Sequence of chain 1.B:
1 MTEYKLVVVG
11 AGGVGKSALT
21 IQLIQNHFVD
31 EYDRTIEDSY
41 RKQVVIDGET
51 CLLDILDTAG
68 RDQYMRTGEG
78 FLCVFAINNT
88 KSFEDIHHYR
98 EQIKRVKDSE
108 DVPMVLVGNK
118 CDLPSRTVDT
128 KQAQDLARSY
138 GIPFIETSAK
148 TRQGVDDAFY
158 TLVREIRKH

Binding-site contacts:
Ligand atom O1A contacts residue SER17 of chain 1.B at 3.4 Å (h-bond).
Ligand atom O3' contacts residue ASP30 of chain 1.B at 3.3 Å (salt-bridge).
Ligand atom O1B contacts residue LYS16 of chain 1.B at 2.5 Å (salt-bridge).
Ligand atom N2 contacts residue LEU120 of chain 1.B at 3.3 Å.
Ligand atom O2' contacts residue ASP30 of chain 1.B at 3.4 Å (salt-bridge).
Ligand atom O1G contacts residue GLY60 of chain 1.B at 2.8 Å (h-bond).
Ligand atom O2' contacts residue PHE28 of chain 1.B at 3.2 Å.
Ligand atom C5 contacts residue LYS117 of chain 1.B at 3.5 Å.
Ligand atom O1B contacts residue VAL14 of chain 1.B at 3.4 Å (h-bond).
Ligand atom O1G contacts residue LYS16 of chain 1.B at 2.7 Å (salt-bridge).
Ligand atom O6 contacts residue LYS117 of chain 1.B at 3.4 Å.
Ligand atom O2' contacts residue VAL29 of chain 1.B at 3.0 Å (h-bond).
Ligand atom PB contacts residue MG1 of chain 1.G at 3.5 Å.
Ligand atom O1B contacts residue GLY15 of chain 1.B at 3.0 Å (h-bond).
Ligand atom O1A contacts residue ALA18 of chain 1.B at 2.8 Å (h-bond).
Ligand atom N2 contacts residue ASP119 of chain 1.B at 2.8 Å (salt-bridge).
Ligand atom O2B contacts residue LYS16 of chain 1.B at 3.4 Å (salt-bridge).
Ligand atom O6 contacts residue ASN116 of chain 1.B at 3.1 Å (h-bond).
Ligand atom O2G contacts residue ARG34 of chain 1.B at 3.1 Å (salt-bridge).
Ligand atom N1 contacts residue ASP119 of chain 1.B at 2.9 Å (salt-bridge).
Ligand atom PB contacts residue GLY15 of chain 1.B at 3.6 Å.
Ligand atom O1B contacts residue GLY13 of chain 1.B at 3.5 Å (h-bond).
Ligand atom O3G contacts residue THR35 of chain 1.B at 3.2 Å (h-bond).
Ligand atom O4' contacts residue LYS117 of chain 1.B at 3.3 Å (salt-bridge).
Ligand atom O2G contacts residue TYR32 of chain 1.B at 3.6 Å (h-bond).
Ligand atom O6 contacts residue ALA146 of chain 1.B at 2.7 Å (h-bond).
Ligand atom O6 contacts residue ASP119 of chain 1.B at 3.5 Å (salt-bridge).
Ligand atom O2B contacts residue MG1 of chain 1.G at 2.1 Å.
Ligand atom O1G contacts residue GLY12 of chain 1.B at 3.4 Å.
Ligand atom N7 contacts residue ASN116 of chain 1.B at 3.1 Å (h-bond).
Ligand atom O2B contacts residue SER17 of chain 1.B at 2.9 Å (h-bond).
Ligand atom O3G contacts residue MG1 of chain 1.G at 2.3 Å.
Ligand atom O1A contacts residue GLY15 of chain 1.B at 3.3 Å.
Ligand atom O6 contacts residue SER145 of chain 1.B at 3.4 Å.
Ligand atom PG contacts residue MG1 of chain 1.G at 3.5 Å.
Ligand atom N3B contacts residue GLY13 of chain 1.B at 3.1 Å (h-bond).
Ligand atom C2 contacts residue ASP119 of chain 1.B at 3.5 Å.
Ligand atom C6 contacts residue LYS117 of chain 1.B at 3.4 Å.
Ligand atom PB contacts residue LYS16 of chain 1.B at 3.5 Å.
Ligand atom O3A contacts residue GLY15 of chain 1.B at 3.1 Å (h-bond).

A small-molecule ligand and the protein it binds are described below.
Small molecule (SMILES): Nc1nc2c(ncn2[C@@H]2O[C@H](CO[P](=O)(O)O[P](=O)(O)NP(=O)(O)O)[C@@H](O)[C@H]2O)c(=O)[nH]1